Binding-site contacts:
Ligand atom O4' contacts residue GLY108 of chain 1.A at 3.6 Å.
Ligand atom S5' contacts residue GLY110 of chain 1.A at 3.5 Å (h-bond).
Ligand atom N3 contacts residue ASP131 of chain 1.A at 3.6 Å.
Ligand atom C5' contacts residue ASP184 of chain 1.A at 3.0 Å.
Ligand atom C5 contacts residue ILE132 of chain 1.A at 3.6 Å (hydrophobic).
Ligand atom C1' contacts residue ASP131 of chain 1.A at 3.5 Å.
Ligand atom N3 contacts residue ILE132 of chain 1.A at 3.2 Å (h-bond).
Ligand atom O4' contacts residue THR186 of chain 1.A at 3.5 Å (h-bond).
Ligand atom C2 contacts residue ILE132 of chain 1.A at 3.4 Å (hydrophobic).
Ligand atom CS contacts residue GLU111 of chain 1.A at 3.6 Å.
Ligand atom O2' contacts residue ASP131 of chain 1.A at 2.8 Å (salt-bridge).
Ligand atom C4 contacts residue LEU185 of chain 1.A at 3.5 Å (hydrophobic).
Ligand atom C4' contacts residue ASP184 of chain 1.A at 3.6 Å.
Ligand atom N6 contacts residue ASP163 of chain 1.A at 3.1 Å (salt-bridge).
Ligand atom CS contacts residue LEU70 of chain 1.A at 3.7 Å (hydrophobic).
Ligand atom C5' contacts residue SPD1 of chain 1.N at 3.6 Å.
Ligand atom S5' contacts residue SPD1 of chain 1.N at 3.4 Å (h-bond).
Ligand atom N3 contacts residue LEU185 of chain 1.A at 3.7 Å.
Ligand atom C4 contacts residue ILE132 of chain 1.A at 3.5 Å (hydrophobic).
Ligand atom C4' contacts residue ASP131 of chain 1.A at 3.5 Å.
Ligand atom CS contacts residue LEU72 of chain 1.A at 3.5 Å (hydrophobic).
Ligand atom S5' contacts residue GLU111 of chain 1.A at 3.1 Å (salt-bridge).
Ligand atom C3' contacts residue LEU72 of chain 1.A at 3.7 Å (hydrophobic).
Ligand atom N6 contacts residue ILE193 of chain 1.A at 2.9 Å (h-bond).
Ligand atom CS contacts residue GLN77 of chain 1.A at 3.6 Å.
Ligand atom N6 contacts residue LEU197 of chain 1.A at 3.6 Å.
Ligand atom O3' contacts residue GLY110 of chain 1.A at 3.6 Å.
Ligand atom N7 contacts residue ILE193 of chain 1.A at 3.5 Å.
Ligand atom C3' contacts residue ASP131 of chain 1.A at 3.5 Å.
Ligand atom O4' contacts residue ASP184 of chain 1.A at 3.6 Å.
Ligand atom C5' contacts residue LEU185 of chain 1.A at 3.7 Å (hydrophobic).
Ligand atom O3' contacts residue ASP131 of chain 1.A at 2.7 Å (salt-bridge).
Ligand atom S5' contacts residue ASP184 of chain 1.A at 3.7 Å.
Ligand atom O3' contacts residue VAL136 of chain 1.A at 3.5 Å.
Ligand atom O4' contacts residue LEU185 of chain 1.A at 3.5 Å.
Ligand atom O2' contacts residue GLN56 of chain 1.A at 3.0 Å (h-bond).
Ligand atom C2 contacts residue GLY164 of chain 1.A at 3.7 Å.
Ligand atom N1 contacts residue GLY164 of chain 1.A at 3.0 Å (h-bond).
Ligand atom C8 contacts residue ILE193 of chain 1.A at 3.3 Å (hydrophobic).
Ligand atom C8 contacts residue THR186 of chain 1.A at 3.3 Å.

Sequence of chain 1.A:
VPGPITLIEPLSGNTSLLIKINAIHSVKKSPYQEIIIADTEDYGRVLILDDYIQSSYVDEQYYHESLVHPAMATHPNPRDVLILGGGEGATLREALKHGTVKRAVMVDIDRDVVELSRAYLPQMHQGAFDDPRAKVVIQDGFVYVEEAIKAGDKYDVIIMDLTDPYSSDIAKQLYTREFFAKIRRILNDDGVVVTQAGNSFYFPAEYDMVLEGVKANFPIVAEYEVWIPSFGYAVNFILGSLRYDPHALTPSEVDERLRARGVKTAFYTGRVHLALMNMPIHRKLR

A small-molecule ligand and the protein it binds are described below.
Small molecule (SMILES): CSC[C@H]1O[C@@H](n2cnc3c(N)ncnc32)[C@H](O)[C@@H]1O